Binding-site contacts:
Ligand atom O5 contacts residue ASN165 of chain 1.B at 4.5 Å.
Ligand atom O5 contacts residue SER112 of chain 1.B at 4.2 Å.
Ligand atom C7 contacts residue LYS113 of chain 1.B at 3.6 Å.
Ligand atom O7 contacts residue THR114 of chain 1.B at 4.3 Å.
Ligand atom C2 contacts residue SER112 of chain 1.B at 4.5 Å.
Ligand atom O7 contacts residue SER112 of chain 1.B at 3.1 Å (h-bond).
Ligand atom O6 contacts residue ASN165 of chain 1.B at 4.3 Å.
Ligand atom C7 contacts residue SER112 of chain 1.B at 3.9 Å.
Ligand atom O7 contacts residue LYS113 of chain 1.B at 3.4 Å.
Ligand atom C8 contacts residue LYS113 of chain 1.B at 3.5 Å.
Ligand atom C1 contacts residue SER112 of chain 1.B at 3.5 Å.

This small molecule binds to this protein.
Small molecule (SMILES): CC(=O)N[C@@H]1[C@@H](O)[C@H](O)[C@@H](CO)O[C@H]1O

Sequence of chain 1.B:
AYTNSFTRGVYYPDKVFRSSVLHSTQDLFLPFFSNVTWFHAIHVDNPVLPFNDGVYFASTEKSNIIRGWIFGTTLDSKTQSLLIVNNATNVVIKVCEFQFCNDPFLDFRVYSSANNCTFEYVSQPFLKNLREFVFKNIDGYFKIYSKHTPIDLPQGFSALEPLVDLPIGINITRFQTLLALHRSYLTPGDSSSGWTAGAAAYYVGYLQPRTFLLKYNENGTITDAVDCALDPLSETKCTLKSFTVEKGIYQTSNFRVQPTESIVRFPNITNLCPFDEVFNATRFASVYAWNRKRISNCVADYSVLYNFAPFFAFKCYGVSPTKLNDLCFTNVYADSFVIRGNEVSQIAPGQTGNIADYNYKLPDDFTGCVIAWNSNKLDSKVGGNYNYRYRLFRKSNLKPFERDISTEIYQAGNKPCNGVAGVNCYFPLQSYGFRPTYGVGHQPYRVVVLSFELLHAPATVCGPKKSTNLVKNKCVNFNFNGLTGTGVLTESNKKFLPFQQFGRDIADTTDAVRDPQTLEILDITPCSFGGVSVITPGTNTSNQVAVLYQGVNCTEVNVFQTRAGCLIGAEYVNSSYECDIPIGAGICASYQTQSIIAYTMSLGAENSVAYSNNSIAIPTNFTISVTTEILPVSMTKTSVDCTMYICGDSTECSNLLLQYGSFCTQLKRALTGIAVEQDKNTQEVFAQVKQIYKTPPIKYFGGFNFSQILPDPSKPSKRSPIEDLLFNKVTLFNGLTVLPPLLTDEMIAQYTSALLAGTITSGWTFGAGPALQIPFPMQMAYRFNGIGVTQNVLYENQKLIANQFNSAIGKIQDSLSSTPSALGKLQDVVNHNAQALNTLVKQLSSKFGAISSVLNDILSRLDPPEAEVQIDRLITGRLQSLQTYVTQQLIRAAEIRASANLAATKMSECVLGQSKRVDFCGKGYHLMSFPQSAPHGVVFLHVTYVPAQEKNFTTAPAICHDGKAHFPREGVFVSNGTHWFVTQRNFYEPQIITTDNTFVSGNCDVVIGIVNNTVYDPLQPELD